Sequence of chain 1.D:
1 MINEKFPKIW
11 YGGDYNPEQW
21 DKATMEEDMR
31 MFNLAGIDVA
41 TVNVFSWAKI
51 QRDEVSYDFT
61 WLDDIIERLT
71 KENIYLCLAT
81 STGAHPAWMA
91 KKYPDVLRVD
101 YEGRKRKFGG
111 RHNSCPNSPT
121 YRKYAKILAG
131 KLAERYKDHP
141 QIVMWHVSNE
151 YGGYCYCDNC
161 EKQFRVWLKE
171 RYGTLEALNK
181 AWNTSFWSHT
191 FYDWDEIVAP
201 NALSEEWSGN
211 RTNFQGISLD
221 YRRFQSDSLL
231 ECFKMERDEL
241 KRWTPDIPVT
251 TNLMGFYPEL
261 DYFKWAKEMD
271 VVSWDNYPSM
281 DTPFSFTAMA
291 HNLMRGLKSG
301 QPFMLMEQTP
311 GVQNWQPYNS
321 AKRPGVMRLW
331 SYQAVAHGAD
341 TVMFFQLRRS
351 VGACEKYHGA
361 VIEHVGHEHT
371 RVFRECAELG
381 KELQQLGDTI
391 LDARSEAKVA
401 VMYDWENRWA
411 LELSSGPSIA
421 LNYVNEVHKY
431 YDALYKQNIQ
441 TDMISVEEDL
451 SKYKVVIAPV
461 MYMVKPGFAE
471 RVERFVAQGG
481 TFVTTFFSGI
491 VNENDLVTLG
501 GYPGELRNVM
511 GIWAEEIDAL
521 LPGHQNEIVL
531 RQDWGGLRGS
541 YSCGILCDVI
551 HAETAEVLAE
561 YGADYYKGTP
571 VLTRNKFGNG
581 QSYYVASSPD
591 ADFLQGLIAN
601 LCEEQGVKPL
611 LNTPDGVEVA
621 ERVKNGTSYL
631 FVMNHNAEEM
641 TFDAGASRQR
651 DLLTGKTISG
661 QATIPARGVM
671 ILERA

Binding-site contacts:
Ligand atom O3 contacts residue PHE45 of chain 1.D at 3.8 Å.
Ligand atom C6 contacts residue PHE345 of chain 1.D at 4.1 Å (hydrophobic).
Ligand atom C5 contacts residue GLU307 of chain 1.D at 3.5 Å.
Ligand atom C2 contacts residue ARG111 of chain 1.D at 4.0 Å.
Ligand atom O2 contacts residue ASN149 of chain 1.D at 3.0 Å (h-bond).
Ligand atom C4 contacts residue GLU355 of chain 1.D at 3.6 Å.
Ligand atom C2 contacts residue ASN149 of chain 1.D at 3.8 Å.
Ligand atom C6 contacts residue HIS358 of chain 1.D at 3.4 Å.
Ligand atom C4 contacts residue PHE345 of chain 1.D at 3.8 Å (hydrophobic).
Ligand atom C3 contacts residue PHE345 of chain 1.D at 3.8 Å (hydrophobic).
Ligand atom O4 contacts residue ARG111 of chain 1.D at 3.0 Å (salt-bridge).
Ligand atom C5 contacts residue GLU355 of chain 1.D at 4.0 Å.
Ligand atom C6 contacts residue TRP315 of chain 1.D at 3.9 Å (hydrophobic).
Ligand atom O6 contacts residue TYR277 of chain 1.D at 3.5 Å.
Ligand atom O5 contacts residue ARG111 of chain 1.D at 4.0 Å.
Ligand atom O3 contacts residue ASN149 of chain 1.D at 3.8 Å.
Ligand atom O3 contacts residue PHE345 of chain 1.D at 3.7 Å.
Ligand atom C1 contacts residue GLU150 of chain 1.D at 3.3 Å.
Ligand atom C5 contacts residue TYR277 of chain 1.D at 3.6 Å (hydrophobic).
Ligand atom O2 contacts residue GLU150 of chain 1.D at 3.4 Å.
Ligand atom O6 contacts residue TRP315 of chain 1.D at 3.7 Å.
Ligand atom O6 contacts residue HIS358 of chain 1.D at 2.9 Å (h-bond).
Ligand atom O2 contacts residue ASP275 of chain 1.D at 3.5 Å (salt-bridge).
Ligand atom C3 contacts residue GLU307 of chain 1.D at 3.1 Å.
Ligand atom C4 contacts residue GLU307 of chain 1.D at 3.8 Å.
Ligand atom O1 contacts residue TYR277 of chain 1.D at 3.2 Å.
Ligand atom O1 contacts residue GLU307 of chain 1.D at 2.5 Å (salt-bridge).
Ligand atom C2 contacts residue GLU150 of chain 1.D at 3.8 Å.
Ligand atom O4 contacts residue GLU355 of chain 1.D at 2.6 Å (salt-bridge).
Ligand atom O2 contacts residue ASN252 of chain 1.D at 3.4 Å (h-bond).
Ligand atom O6 contacts residue GLN313 of chain 1.D at 3.2 Å (h-bond).
Ligand atom O1 contacts residue ASP275 of chain 1.D at 3.5 Å (salt-bridge).
Ligand atom C1 contacts residue GLU307 of chain 1.D at 3.4 Å.
Ligand atom O3 contacts residue ARG111 of chain 1.D at 3.3 Å (salt-bridge).
Ligand atom O5 contacts residue GLU307 of chain 1.D at 4.0 Å.
Ligand atom C6 contacts residue GLU355 of chain 1.D at 3.3 Å.
Ligand atom O1 contacts residue GLU150 of chain 1.D at 3.1 Å (salt-bridge).
Ligand atom C3 contacts residue ARG111 of chain 1.D at 4.0 Å.
Ligand atom C2 contacts residue GLU307 of chain 1.D at 3.3 Å.
Ligand atom O2 contacts residue GLU307 of chain 1.D at 2.7 Å (salt-bridge).

The protein below binds the small molecule below.
Small molecule (SMILES): OC[C@H]1O[C@H](O)[C@H](O)[C@@H](O)[C@H]1O